Binding-site contacts:
Ligand atom C contacts residue ASN142 of chain 1.A at 4.0 Å.
Ligand atom CL contacts residue MET165 of chain 1.A at 3.8 Å.
Ligand atom C2 contacts residue PHE140 of chain 1.A at 3.7 Å (hydrophobic).
Ligand atom N contacts residue SER144 of chain 1.A at 3.8 Å.
Ligand atom C13 contacts residue MET165 of chain 1.A at 3.6 Å (hydrophobic).
Ligand atom C4 contacts residue MET165 of chain 1.A at 4.0 Å (hydrophobic).
Ligand atom C4 contacts residue GLU166 of chain 1.A at 3.8 Å.
Ligand atom O contacts residue GLU166 of chain 1.A at 3.1 Å (salt-bridge).
Ligand atom F contacts residue HIS41 of chain 1.A at 3.6 Å.
Ligand atom N contacts residue GLU166 of chain 1.A at 3.7 Å.
Ligand atom CL contacts residue HIS164 of chain 1.A at 3.7 Å.
Ligand atom C11 contacts residue MET165 of chain 1.A at 3.9 Å (hydrophobic).
Ligand atom C3 contacts residue PHE140 of chain 1.A at 3.1 Å (hydrophobic).
Ligand atom C9 contacts residue GLN189 of chain 1.A at 3.3 Å.
Ligand atom N1 contacts residue CYS145 of chain 1.A at 3.8 Å.
Ligand atom C4 contacts residue CYS145 of chain 1.A at 3.9 Å (hydrophobic).
Ligand atom C13 contacts residue HIS41 of chain 1.A at 3.8 Å.
Ligand atom C12 contacts residue MET49 of chain 1.A at 3.6 Å (hydrophobic).
Ligand atom C10 contacts residue GLN189 of chain 1.A at 3.5 Å.
Ligand atom C3 contacts residue LEU141 of chain 1.A at 3.8 Å (hydrophobic).
Ligand atom C2 contacts residue LEU141 of chain 1.A at 3.5 Å (hydrophobic).
Ligand atom N contacts residue HIS163 of chain 1.A at 2.8 Å (h-bond).
Ligand atom C4 contacts residue HIS163 of chain 1.A at 3.2 Å.
Ligand atom C11 contacts residue MET49 of chain 1.A at 3.4 Å (hydrophobic).
Ligand atom C1 contacts residue ASN142 of chain 1.A at 3.9 Å.
Ligand atom C3 contacts residue HIS163 of chain 1.A at 3.9 Å.
Ligand atom CL contacts residue HIS41 of chain 1.A at 3.4 Å.
Ligand atom C10 contacts residue ARG188 of chain 1.A at 3.9 Å.
Ligand atom C3 contacts residue GLU166 of chain 1.A at 3.6 Å.
Ligand atom CL contacts residue ASP187 of chain 1.A at 3.2 Å.
Ligand atom N contacts residue PHE140 of chain 1.A at 3.7 Å.
Ligand atom O contacts residue MET165 of chain 1.A at 3.4 Å.
Ligand atom C11 contacts residue ARG188 of chain 1.A at 3.7 Å.
Ligand atom C13 contacts residue HIS164 of chain 1.A at 3.3 Å.
Ligand atom F contacts residue CYS145 of chain 1.A at 3.9 Å.
Ligand atom C12 contacts residue HIS164 of chain 1.A at 3.9 Å.
Ligand atom C10 contacts residue MET49 of chain 1.A at 3.8 Å (hydrophobic).
Ligand atom C2 contacts residue ASN142 of chain 1.A at 3.7 Å.
Ligand atom C12 contacts residue MET165 of chain 1.A at 3.5 Å (hydrophobic).
Ligand atom C2 contacts residue GLU166 of chain 1.A at 3.4 Å.

Sequence of chain 1.A:
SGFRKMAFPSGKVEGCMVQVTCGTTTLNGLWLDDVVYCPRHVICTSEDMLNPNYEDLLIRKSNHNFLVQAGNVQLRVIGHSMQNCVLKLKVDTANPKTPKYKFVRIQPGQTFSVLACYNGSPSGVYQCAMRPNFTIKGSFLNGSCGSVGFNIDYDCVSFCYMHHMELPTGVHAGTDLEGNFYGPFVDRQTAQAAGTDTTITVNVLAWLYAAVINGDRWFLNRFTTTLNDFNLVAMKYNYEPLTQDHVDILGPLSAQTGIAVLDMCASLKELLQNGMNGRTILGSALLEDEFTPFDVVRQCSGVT

This small molecule binds to this protein.
Small molecule (SMILES): Cc1ccncc1NC(=O)C(F)(F)c1cccc(Cl)c1